Sequence of chain 1.B:
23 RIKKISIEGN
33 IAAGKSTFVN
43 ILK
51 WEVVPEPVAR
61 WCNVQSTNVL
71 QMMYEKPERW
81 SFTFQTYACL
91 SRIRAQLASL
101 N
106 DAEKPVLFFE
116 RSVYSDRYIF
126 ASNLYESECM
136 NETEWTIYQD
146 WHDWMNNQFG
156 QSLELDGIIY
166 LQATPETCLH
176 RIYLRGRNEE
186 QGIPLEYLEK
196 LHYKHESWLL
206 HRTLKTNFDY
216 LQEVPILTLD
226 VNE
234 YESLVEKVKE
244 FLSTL

Binding-site contacts:
Ligand atom O3' contacts residue TYR74 of chain 1.B at 2.6 Å (h-bond).
Ligand atom C1' contacts residue TYR74 of chain 1.B at 3.6 Å (hydrophobic).
Ligand atom C5' contacts residue VAL58 of chain 1.B at 4.0 Å (hydrophobic).
Ligand atom O5' contacts residue TRP61 of chain 1.B at 3.9 Å.
Ligand atom C2 contacts residue PHE84 of chain 1.B at 3.6 Å (hydrophobic).
Ligand atom O3' contacts residue ILE33 of chain 1.B at 3.9 Å.
Ligand atom O3' contacts residue GLU185 of chain 1.B at 3.2 Å (salt-bridge).
Ligand atom C2' contacts residue TYR74 of chain 1.B at 3.3 Å (hydrophobic).
Ligand atom N3 contacts residue PHE84 of chain 1.B at 3.7 Å.
Ligand atom O5' contacts residue ARG116 of chain 1.B at 3.1 Å (salt-bridge).
Ligand atom C4' contacts residue TRP61 of chain 1.B at 4.1 Å (hydrophobic).
Ligand atom C2' contacts residue ILE33 of chain 1.B at 3.8 Å (hydrophobic).
Ligand atom C6 contacts residue TRP61 of chain 1.B at 3.6 Å (hydrophobic).
Ligand atom O4' contacts residue TRP61 of chain 1.B at 3.4 Å.
Ligand atom C5' contacts residue GLU56 of chain 1.B at 3.8 Å.
Ligand atom C2 contacts residue PHE125 of chain 1.B at 3.9 Å (hydrophobic).
Ligand atom O2 contacts residue MET73 of chain 1.B at 4.1 Å.
Ligand atom C4 contacts residue PHE125 of chain 1.B at 3.6 Å (hydrophobic).
Ligand atom C5 contacts residue TRP61 of chain 1.B at 3.8 Å (hydrophobic).
Ligand atom C4 contacts residue ASP121 of chain 1.B at 3.5 Å.
Ligand atom N3 contacts residue GLN85 of chain 1.B at 2.8 Å (h-bond).
Ligand atom C4 contacts residue GLN85 of chain 1.B at 3.6 Å.
Ligand atom O5' contacts residue GLU56 of chain 1.B at 2.9 Å (salt-bridge).
Ligand atom O2 contacts residue GLN85 of chain 1.B at 3.6 Å.
Ligand atom C2 contacts residue GLN85 of chain 1.B at 3.7 Å.
Ligand atom C2' contacts residue PHE125 of chain 1.B at 4.1 Å (hydrophobic).
Ligand atom O4' contacts residue LEU70 of chain 1.B at 4.0 Å.
Ligand atom C5' contacts residue TRP61 of chain 1.B at 4.0 Å (hydrophobic).
Ligand atom C3' contacts residue GLU185 of chain 1.B at 3.9 Å.
Ligand atom C3' contacts residue TYR74 of chain 1.B at 3.5 Å (hydrophobic).
Ligand atom N4 contacts residue ASP121 of chain 1.B at 2.6 Å (salt-bridge).
Ligand atom C3' contacts residue ILE33 of chain 1.B at 3.8 Å (hydrophobic).
Ligand atom C5 contacts residue ASP121 of chain 1.B at 3.5 Å.
Ligand atom C5 contacts residue ARG92 of chain 1.B at 3.9 Å.
Ligand atom O2 contacts residue PHE125 of chain 1.B at 4.1 Å.
Ligand atom N3 contacts residue PHE125 of chain 1.B at 3.5 Å.
Ligand atom C5 contacts residue PHE125 of chain 1.B at 3.8 Å (hydrophobic).
Ligand atom O2 contacts residue PHE84 of chain 1.B at 3.6 Å.
Ligand atom N4 contacts residue PHE125 of chain 1.B at 3.7 Å.
Ligand atom N4 contacts residue GLN85 of chain 1.B at 3.0 Å (h-bond).

This small molecule binds to this protein.
Small molecule (SMILES): Nc1ccn([C@H]2C[C@H](O)[C@@H](CO)O2)c(=O)n1